Binding-site contacts:
Ligand atom C6 contacts residue ILE195 of chain 1.A at 3.4 Å (hydrophobic).
Ligand atom C4 contacts residue TYR171 of chain 1.A at 4.5 Å (hydrophobic).
Ligand atom O6 contacts residue ILE195 of chain 1.A at 4.3 Å.
Ligand atom C1 contacts residue ASN193 of chain 1.A at 3.4 Å.
Ligand atom O5 contacts residue ASN193 of chain 1.A at 3.5 Å.
Ligand atom C7 contacts residue ASN222 of chain 1.A at 3.6 Å.
Ligand atom O7 contacts residue ASN193 of chain 1.A at 3.5 Å (h-bond).
Ligand atom C2 contacts residue ASN222 of chain 1.A at 2.5 Å.
Ligand atom C5 contacts residue ASN222 of chain 1.A at 3.7 Å.
Ligand atom C7 contacts residue ASN193 of chain 1.A at 4.2 Å.
Ligand atom C1 contacts residue ASN222 of chain 1.A at 1.4 Å.
Ligand atom C6 contacts residue ASN193 of chain 1.A at 4.3 Å.
Ligand atom O7 contacts residue ASN222 of chain 1.A at 3.8 Å.
Ligand atom C5 contacts residue ILE195 of chain 1.A at 4.4 Å (hydrophobic).
Ligand atom O5 contacts residue ASN222 of chain 1.A at 2.3 Å (h-bond).
Ligand atom C3 contacts residue ASN222 of chain 1.A at 3.8 Å.
Ligand atom N2 contacts residue ASN193 of chain 1.A at 4.2 Å.
Ligand atom N2 contacts residue ASN222 of chain 1.A at 3.0 Å (h-bond).
Ligand atom C2 contacts residue ASN193 of chain 1.A at 3.6 Å.
Ligand atom O6 contacts residue ILE194 of chain 1.A at 4.0 Å.
Ligand atom O6 contacts residue TYR171 of chain 1.A at 3.6 Å.
Ligand atom O6 contacts residue ASN193 of chain 1.A at 3.1 Å (h-bond).
Ligand atom C5 contacts residue ASN193 of chain 1.A at 4.5 Å.
Ligand atom C4 contacts residue ASN222 of chain 1.A at 4.2 Å.

This small molecule binds to this protein.
Small molecule (SMILES): CC(=O)N[C@@H]1[C@@H](O)[C@H](O)[C@@H](CO)O[C@H]1O

Sequence of chain 1.A:
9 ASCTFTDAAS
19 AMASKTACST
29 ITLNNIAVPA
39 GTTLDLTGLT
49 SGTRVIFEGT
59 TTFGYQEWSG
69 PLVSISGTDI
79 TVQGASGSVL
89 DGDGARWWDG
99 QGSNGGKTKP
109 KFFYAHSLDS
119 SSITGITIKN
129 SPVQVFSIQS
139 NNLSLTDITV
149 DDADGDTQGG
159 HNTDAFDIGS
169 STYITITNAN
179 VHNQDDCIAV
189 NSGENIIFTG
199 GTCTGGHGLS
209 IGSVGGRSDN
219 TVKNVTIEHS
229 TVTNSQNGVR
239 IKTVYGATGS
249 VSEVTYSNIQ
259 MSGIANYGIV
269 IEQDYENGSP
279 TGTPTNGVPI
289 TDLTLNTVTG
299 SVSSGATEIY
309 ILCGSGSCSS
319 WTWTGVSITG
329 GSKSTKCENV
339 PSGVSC